Sequence of chain 1.D:
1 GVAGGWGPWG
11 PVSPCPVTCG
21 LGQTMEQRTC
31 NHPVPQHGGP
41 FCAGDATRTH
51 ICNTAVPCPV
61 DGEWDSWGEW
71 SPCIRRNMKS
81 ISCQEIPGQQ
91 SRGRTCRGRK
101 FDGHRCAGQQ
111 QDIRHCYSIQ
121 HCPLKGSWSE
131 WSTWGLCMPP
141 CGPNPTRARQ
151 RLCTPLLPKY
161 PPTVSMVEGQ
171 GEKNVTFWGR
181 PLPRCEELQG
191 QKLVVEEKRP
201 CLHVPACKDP

This small molecule binds to this protein.
Small molecule (SMILES): OC[C@H]1O[C@H](O)[C@@H](O)[C@@H](O)[C@@H]1O

Binding-site contacts:
Ligand atom C6 contacts residue TRP131 of chain 1.D at 4.5 Å (hydrophobic).
Ligand atom O2 contacts residue GLU130 of chain 1.D at 3.2 Å.
Ligand atom C2 contacts residue TRP131 of chain 1.D at 2.5 Å (hydrophobic).
Ligand atom C4 contacts residue TRP131 of chain 1.D at 4.2 Å (hydrophobic).
Ligand atom C1 contacts residue ARG149 of chain 1.D at 4.0 Å.
Ligand atom O2 contacts residue TRP131 of chain 1.D at 2.5 Å (h-bond).
Ligand atom O6 contacts residue ARG149 of chain 1.D at 4.0 Å.
Ligand atom O3 contacts residue GLU130 of chain 1.D at 4.3 Å.
Ligand atom C5 contacts residue TRP131 of chain 1.D at 3.7 Å (hydrophobic).
Ligand atom O5 contacts residue TRP131 of chain 1.D at 2.4 Å.
Ligand atom O5 contacts residue ARG149 of chain 1.D at 3.9 Å.
Ligand atom C3 contacts residue TRP131 of chain 1.D at 3.8 Å (hydrophobic).
Ligand atom O2 contacts residue ARG151 of chain 1.D at 4.4 Å.
Ligand atom C1 contacts residue TRP131 of chain 1.D at 1.5 Å (hydrophobic).